The protein below binds the small molecule below.
Small molecule (SMILES): CC(=O)N[C@@H]1[C@@H](O)[C@H](O)[C@@H](CO)O[C@H]1O

Sequence of chain 1.A:
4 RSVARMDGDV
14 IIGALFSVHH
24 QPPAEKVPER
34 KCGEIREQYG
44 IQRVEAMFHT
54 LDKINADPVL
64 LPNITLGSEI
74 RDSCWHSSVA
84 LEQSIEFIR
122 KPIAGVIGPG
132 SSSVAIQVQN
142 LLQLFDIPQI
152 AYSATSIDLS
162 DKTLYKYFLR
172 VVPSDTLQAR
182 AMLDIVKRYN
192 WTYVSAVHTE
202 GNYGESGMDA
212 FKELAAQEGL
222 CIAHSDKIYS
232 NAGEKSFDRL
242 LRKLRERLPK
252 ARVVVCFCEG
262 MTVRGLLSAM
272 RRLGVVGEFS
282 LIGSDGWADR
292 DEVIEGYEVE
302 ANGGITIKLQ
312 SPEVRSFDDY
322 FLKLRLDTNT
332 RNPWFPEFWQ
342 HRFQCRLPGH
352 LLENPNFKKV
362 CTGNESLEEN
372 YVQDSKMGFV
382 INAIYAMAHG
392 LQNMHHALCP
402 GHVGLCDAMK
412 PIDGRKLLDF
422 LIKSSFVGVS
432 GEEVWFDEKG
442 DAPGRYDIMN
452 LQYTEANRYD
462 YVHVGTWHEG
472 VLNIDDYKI

Binding-site contacts:
Ligand atom C8 contacts residue ASN66 of chain 1.A at 4.4 Å.
Ligand atom C3 contacts residue ASN66 of chain 1.A at 3.8 Å.
Ligand atom N2 contacts residue VAL404 of chain 1.A at 4.4 Å.
Ligand atom C7 contacts residue ASN66 of chain 1.A at 3.2 Å.
Ligand atom C5 contacts residue ASN66 of chain 1.A at 3.7 Å.
Ligand atom O7 contacts residue ASN66 of chain 1.A at 3.2 Å (h-bond).
Ligand atom N2 contacts residue ASN66 of chain 1.A at 2.9 Å (h-bond).
Ligand atom C7 contacts residue VAL404 of chain 1.A at 4.1 Å (hydrophobic).
Ligand atom C1 contacts residue ASN66 of chain 1.A at 1.4 Å.
Ligand atom C2 contacts residue ASN66 of chain 1.A at 2.4 Å.
Ligand atom C4 contacts residue ASN66 of chain 1.A at 4.2 Å.
Ligand atom O5 contacts residue ASN66 of chain 1.A at 2.4 Å (h-bond).
Ligand atom C8 contacts residue VAL404 of chain 1.A at 3.8 Å (hydrophobic).